Binding-site contacts:
Ligand atom C14 contacts residue ALA136 of chain 1.A at 3.7 Å (hydrophobic).
Ligand atom C10 contacts residue MET150 of chain 1.A at 4.0 Å (hydrophobic).
Ligand atom C12 contacts residue ALA136 of chain 1.A at 4.3 Å (hydrophobic).
Ligand atom C5 contacts residue VAL226 of chain 1.A at 4.3 Å (hydrophobic).
Ligand atom C8 contacts residue MET199 of chain 1.A at 3.7 Å (hydrophobic).
Ligand atom C18 contacts residue LYS151 of chain 1.A at 4.3 Å.
Ligand atom C15 contacts residue MET150 of chain 1.A at 3.7 Å (hydrophobic).
Ligand atom C17 contacts residue ALA136 of chain 1.A at 4.2 Å (hydrophobic).
Ligand atom C2 contacts residue CYS223 of chain 1.A at 4.0 Å (hydrophobic).
Ligand atom C9 contacts residue VAL129 of chain 1.A at 3.9 Å (hydrophobic).
Ligand atom C1 contacts residue CYS223 of chain 1.A at 3.5 Å (hydrophobic).
Ligand atom C7 contacts residue PRO130 of chain 1.A at 4.3 Å (hydrophobic).
Ligand atom C19 contacts residue ILE137 of chain 1.A at 4.1 Å (hydrophobic).
Ligand atom C12 contacts residue MET150 of chain 1.A at 4.0 Å (hydrophobic).
Ligand atom C13 contacts residue ALA136 of chain 1.A at 4.1 Å (hydrophobic).
Ligand atom C14 contacts residue PRO130 of chain 1.A at 4.0 Å (hydrophobic).
Ligand atom C6 contacts residue PRO130 of chain 1.A at 4.0 Å (hydrophobic).
Ligand atom C13 contacts residue MET142 of chain 1.A at 4.3 Å (hydrophobic).
Ligand atom C20 contacts residue LYS151 of chain 1.A at 3.7 Å.
Ligand atom C15 contacts residue MET142 of chain 1.A at 4.0 Å (hydrophobic).
Ligand atom C5 contacts residue ALA131 of chain 1.A at 4.2 Å (hydrophobic).
Ligand atom C10 contacts residue PHE194 of chain 1.A at 4.2 Å (hydrophobic).
Ligand atom C13 contacts residue MET150 of chain 1.A at 4.2 Å (hydrophobic).
Ligand atom C16 contacts residue LYS147 of chain 1.A at 3.6 Å.
Ligand atom C18 contacts residue ALA136 of chain 1.A at 4.0 Å (hydrophobic).
Ligand atom C15 contacts residue LYS147 of chain 1.A at 3.8 Å.
Ligand atom C9 contacts residue TYR222 of chain 1.A at 3.7 Å (hydrophobic).
Ligand atom C19 contacts residue ALA136 of chain 1.A at 3.7 Å (hydrophobic).
Ligand atom C17 contacts residue LYS151 of chain 1.A at 4.3 Å.
Ligand atom C11 contacts residue PRO130 of chain 1.A at 4.2 Å (hydrophobic).
Ligand atom C17 contacts residue LYS147 of chain 1.A at 4.2 Å.
Ligand atom C10 contacts residue MET199 of chain 1.A at 4.0 Å (hydrophobic).
Ligand atom C16 contacts residue ALA136 of chain 1.A at 4.2 Å (hydrophobic).
Ligand atom C12 contacts residue LEU154 of chain 1.A at 4.3 Å (hydrophobic).
Ligand atom C10 contacts residue LEU154 of chain 1.A at 3.9 Å (hydrophobic).
Ligand atom C9 contacts residue MET199 of chain 1.A at 3.7 Å (hydrophobic).
Ligand atom C9 contacts residue PRO130 of chain 1.A at 3.3 Å (hydrophobic).
Ligand atom C7 contacts residue MET199 of chain 1.A at 4.3 Å (hydrophobic).
Ligand atom C11 contacts residue PHE194 of chain 1.A at 4.0 Å (hydrophobic).
Ligand atom C8 contacts residue PRO130 of chain 1.A at 4.1 Å (hydrophobic).

Sequence of chain 1.A:
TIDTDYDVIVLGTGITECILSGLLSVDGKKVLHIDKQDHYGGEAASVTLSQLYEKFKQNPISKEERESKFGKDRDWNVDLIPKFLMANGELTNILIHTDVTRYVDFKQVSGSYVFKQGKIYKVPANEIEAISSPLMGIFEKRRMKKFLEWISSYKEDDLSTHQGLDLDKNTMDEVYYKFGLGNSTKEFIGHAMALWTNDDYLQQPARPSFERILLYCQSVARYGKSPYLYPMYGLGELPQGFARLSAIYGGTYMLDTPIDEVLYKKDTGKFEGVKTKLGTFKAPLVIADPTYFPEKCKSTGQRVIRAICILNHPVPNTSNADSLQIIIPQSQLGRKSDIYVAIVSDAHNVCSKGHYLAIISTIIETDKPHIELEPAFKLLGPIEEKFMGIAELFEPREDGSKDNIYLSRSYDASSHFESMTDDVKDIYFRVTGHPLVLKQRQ

This protein binds this small molecule.
Small molecule (SMILES): C/C=C(\C)CC/C=C(\C)CC/C=C(\C)CCC=C(C)C